Sequence of chain 1.C:
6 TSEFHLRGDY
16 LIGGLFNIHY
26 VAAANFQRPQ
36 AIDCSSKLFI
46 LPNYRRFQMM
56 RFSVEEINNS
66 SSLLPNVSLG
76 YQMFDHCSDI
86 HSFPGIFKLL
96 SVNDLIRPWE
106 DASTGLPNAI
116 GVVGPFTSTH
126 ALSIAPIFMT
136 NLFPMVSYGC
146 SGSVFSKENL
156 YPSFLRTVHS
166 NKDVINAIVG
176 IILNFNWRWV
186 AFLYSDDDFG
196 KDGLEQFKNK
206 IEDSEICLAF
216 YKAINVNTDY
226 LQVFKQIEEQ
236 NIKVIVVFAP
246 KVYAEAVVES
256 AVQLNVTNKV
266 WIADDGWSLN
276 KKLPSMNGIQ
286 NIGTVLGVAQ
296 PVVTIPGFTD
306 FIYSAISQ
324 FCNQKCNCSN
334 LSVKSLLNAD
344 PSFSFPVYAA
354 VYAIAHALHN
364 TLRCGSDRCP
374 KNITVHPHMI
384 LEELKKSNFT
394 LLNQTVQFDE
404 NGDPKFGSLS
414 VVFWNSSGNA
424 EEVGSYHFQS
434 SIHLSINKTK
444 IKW

Binding-site contacts:
Ligand atom O7 contacts residue GLU61 of chain 1.C at 4.0 Å.
Ligand atom C2 contacts residue GLU60 of chain 1.C at 3.7 Å.
Ligand atom O5 contacts residue ASN64 of chain 1.C at 2.3 Å (h-bond).
Ligand atom N2 contacts residue GLU60 of chain 1.C at 3.0 Å (salt-bridge).
Ligand atom O7 contacts residue PHE306 of chain 1.C at 4.3 Å.
Ligand atom C5 contacts residue ASN64 of chain 1.C at 3.6 Å.
Ligand atom C2 contacts residue ASN64 of chain 1.C at 2.4 Å.
Ligand atom C8 contacts residue ASN64 of chain 1.C at 3.5 Å.
Ligand atom O7 contacts residue ASN64 of chain 1.C at 4.4 Å.
Ligand atom O7 contacts residue PHE57 of chain 1.C at 3.5 Å.
Ligand atom O6 contacts residue ASN64 of chain 1.C at 4.3 Å.
Ligand atom C3 contacts residue ASN64 of chain 1.C at 3.8 Å.
Ligand atom C3 contacts residue GLU60 of chain 1.C at 3.5 Å.
Ligand atom C7 contacts residue GLU60 of chain 1.C at 3.9 Å.
Ligand atom C7 contacts residue ASN64 of chain 1.C at 3.5 Å.
Ligand atom O3 contacts residue GLU60 of chain 1.C at 3.9 Å.
Ligand atom O7 contacts residue GLU60 of chain 1.C at 3.9 Å.
Ligand atom C4 contacts residue ASN64 of chain 1.C at 4.2 Å.
Ligand atom C7 contacts residue PHE57 of chain 1.C at 4.4 Å (hydrophobic).
Ligand atom C7 contacts residue GLU61 of chain 1.C at 4.4 Å.
Ligand atom C1 contacts residue GLU60 of chain 1.C at 4.0 Å.
Ligand atom C1 contacts residue ASN64 of chain 1.C at 1.4 Å.
Ligand atom N2 contacts residue ASN64 of chain 1.C at 3.0 Å (h-bond).

This small molecule binds to this protein.
Small molecule (SMILES): CC(=O)N[C@@H]1[C@@H](O)[C@H](O)[C@@H](CO)O[C@H]1O